This protein binds this small molecule.
Small molecule (SMILES): CC(=O)N[C@@H]1[C@@H](O)[C@H](O)[C@@H](CO)O[C@H]1O

Binding-site contacts:
Ligand atom O7 contacts residue HIS216 of chain 1.B at 3.7 Å.
Ligand atom N2 contacts residue GLY214 of chain 1.B at 4.5 Å.
Ligand atom C1 contacts residue HIS216 of chain 1.B at 4.0 Å.
Ligand atom N2 contacts residue HIS216 of chain 1.B at 4.2 Å.
Ligand atom O7 contacts residue TYR215 of chain 1.B at 3.8 Å.
Ligand atom O7 contacts residue GLY214 of chain 1.B at 2.8 Å (h-bond).
Ligand atom C8 contacts residue HIS216 of chain 1.B at 4.1 Å.
Ligand atom C2 contacts residue HIS216 of chain 1.B at 4.2 Å.
Ligand atom C7 contacts residue ASN238 of chain 1.B at 4.3 Å.
Ligand atom C1 contacts residue ASN238 of chain 1.B at 2.6 Å.
Ligand atom O7 contacts residue ARG188 of chain 1.B at 4.4 Å.
Ligand atom C8 contacts residue ARG188 of chain 1.B at 3.4 Å.
Ligand atom N2 contacts residue ASN238 of chain 1.B at 3.3 Å (h-bond).
Ligand atom C7 contacts residue HIS216 of chain 1.B at 3.8 Å.
Ligand atom O5 contacts residue ASN238 of chain 1.B at 3.7 Å.
Ligand atom C2 contacts residue ASN238 of chain 1.B at 3.5 Å.
Ligand atom C3 contacts residue ASN238 of chain 1.B at 4.5 Å.
Ligand atom C7 contacts residue GLY214 of chain 1.B at 3.9 Å.
Ligand atom O7 contacts residue LYS187 of chain 1.B at 4.4 Å.

Sequence of chain 1.B:
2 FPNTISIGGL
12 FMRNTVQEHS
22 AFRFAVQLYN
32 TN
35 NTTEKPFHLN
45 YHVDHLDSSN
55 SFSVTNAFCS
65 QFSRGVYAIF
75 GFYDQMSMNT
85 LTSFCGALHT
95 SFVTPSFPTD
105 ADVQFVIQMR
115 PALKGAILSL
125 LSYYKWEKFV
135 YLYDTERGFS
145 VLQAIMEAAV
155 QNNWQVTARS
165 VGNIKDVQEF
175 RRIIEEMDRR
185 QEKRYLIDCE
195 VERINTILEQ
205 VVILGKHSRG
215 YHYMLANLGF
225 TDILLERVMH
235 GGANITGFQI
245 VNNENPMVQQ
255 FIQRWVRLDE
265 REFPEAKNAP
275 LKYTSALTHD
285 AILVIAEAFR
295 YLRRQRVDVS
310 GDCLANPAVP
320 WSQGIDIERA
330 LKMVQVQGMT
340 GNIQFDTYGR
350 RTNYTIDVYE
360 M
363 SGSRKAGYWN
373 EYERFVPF